Binding-site contacts:
Ligand atom O2 contacts residue ALA251 of chain 1.C at 4.1 Å.
Ligand atom C1M contacts residue PHE66 of chain 1.C at 4.4 Å (hydrophobic).
Ligand atom C1M contacts residue LEU265 of chain 1.C at 4.0 Å (hydrophobic).
Ligand atom O1P contacts residue GLU281 of chain 1.C at 2.6 Å (salt-bridge).
Ligand atom O3P contacts residue GLN113 of chain 1.C at 4.4 Å.
Ligand atom O3P contacts residue ARG69 of chain 1.C at 2.9 Å (salt-bridge).
Ligand atom C1 contacts residue PHE66 of chain 1.C at 4.4 Å (hydrophobic).
Ligand atom P contacts residue ARG69 of chain 1.C at 3.9 Å.
Ligand atom P contacts residue GLU281 of chain 1.C at 3.6 Å.
Ligand atom O1P contacts residue HIS119 of chain 1.C at 3.7 Å.
Ligand atom P contacts residue HIS268 of chain 1.C at 3.8 Å.
Ligand atom O2P contacts residue HIS268 of chain 1.C at 4.4 Å.
Ligand atom O1P contacts residue HIS268 of chain 1.C at 2.5 Å (h-bond).
Ligand atom O2 contacts residue HIS268 of chain 1.C at 3.9 Å.
Ligand atom O3P contacts residue HIS119 of chain 1.C at 4.4 Å.
Ligand atom O2P contacts residue ARG69 of chain 1.C at 3.0 Å (salt-bridge).
Ligand atom O3P contacts residue GLU281 of chain 1.C at 2.8 Å (salt-bridge).
Ligand atom O1P contacts residue ALA251 of chain 1.C at 4.4 Å.
Ligand atom O1 contacts residue PHE66 of chain 1.C at 3.9 Å.
Ligand atom C1 contacts residue ARG69 of chain 1.C at 4.5 Å.
Ligand atom O2P contacts residue HIS119 of chain 1.C at 2.7 Å (h-bond).
Ligand atom O2 contacts residue GLU281 of chain 1.C at 4.4 Å.
Ligand atom O1 contacts residue ARG69 of chain 1.C at 3.5 Å (salt-bridge).
Ligand atom P contacts residue HIS119 of chain 1.C at 3.8 Å.
Ligand atom O3P contacts residue ILE250 of chain 1.C at 3.7 Å.
Ligand atom O1P contacts residue ASP115 of chain 1.C at 3.7 Å.

This small molecule binds to this protein.
Small molecule (SMILES): CC(=O)OP(=O)(O)O

Sequence of chain 1.C:
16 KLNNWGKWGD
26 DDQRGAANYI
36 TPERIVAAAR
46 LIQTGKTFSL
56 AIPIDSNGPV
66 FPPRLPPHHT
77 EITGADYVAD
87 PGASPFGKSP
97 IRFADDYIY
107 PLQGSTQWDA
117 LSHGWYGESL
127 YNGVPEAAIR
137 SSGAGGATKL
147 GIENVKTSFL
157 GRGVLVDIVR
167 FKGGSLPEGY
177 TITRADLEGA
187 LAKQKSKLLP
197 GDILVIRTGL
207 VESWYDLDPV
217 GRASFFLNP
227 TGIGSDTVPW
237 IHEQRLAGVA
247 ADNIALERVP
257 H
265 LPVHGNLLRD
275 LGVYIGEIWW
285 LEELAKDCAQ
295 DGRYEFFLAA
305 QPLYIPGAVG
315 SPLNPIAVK